Binding-site contacts:
Ligand atom C10 contacts residue GLU63 of chain 15.A at 4.3 Å.
Ligand atom C4 contacts residue TYR28 of chain 12.A at 3.5 Å (hydrophobic).
Ligand atom C2 contacts residue LEU24 of chain 12.A at 4.3 Å (hydrophobic).
Ligand atom C1 contacts residue ARG59 of chain 15.A at 4.5 Å.
Ligand atom C7 contacts residue LEU24 of chain 12.A at 4.2 Å (hydrophobic).
Ligand atom C9 contacts residue ARG59 of chain 15.A at 3.8 Å.
Ligand atom C2 contacts residue DIE1 of chain 15.G at 0.7 Å.
Ligand atom C7 contacts residue TYR28 of chain 15.A at 4.5 Å (hydrophobic).
Ligand atom C6 contacts residue SER27 of chain 12.A at 3.7 Å.
Ligand atom C5 contacts residue TYR28 of chain 12.A at 3.5 Å (hydrophobic).
Ligand atom C10 contacts residue ARG59 of chain 15.A at 3.6 Å.
Ligand atom C10 contacts residue ALA55 of chain 12.A at 4.0 Å (hydrophobic).
Ligand atom C9 contacts residue GLU63 of chain 15.A at 4.3 Å.
Ligand atom C8 contacts residue DIE1 of chain 15.G at 0.5 Å.
Ligand atom C10 contacts residue ARG59 of chain 12.A at 3.9 Å.
Ligand atom C9 contacts residue SER27 of chain 12.A at 3.8 Å.
Ligand atom C7 contacts residue DIE1 of chain 15.G at 1.5 Å.
Ligand atom C10 contacts residue SER27 of chain 12.A at 3.2 Å.
Ligand atom C8 contacts residue LEU24 of chain 12.A at 4.3 Å (hydrophobic).
Ligand atom C3 contacts residue LEU81 of chain 12.A at 3.7 Å (hydrophobic).
Ligand atom C1 contacts residue DIE1 of chain 15.G at 1.2 Å.
Ligand atom C6 contacts residue DIE1 of chain 15.G at 0.5 Å.
Ligand atom O1 contacts residue ARG59 of chain 12.A at 4.0 Å.
Ligand atom C9 contacts residue DIE1 of chain 15.G at 1.5 Å.
Ligand atom C4 contacts residue SER27 of chain 12.A at 4.0 Å.
Ligand atom C8 contacts residue SER27 of chain 15.A at 3.9 Å.
Ligand atom C7 contacts residue LEU81 of chain 12.A at 4.4 Å (hydrophobic).
Ligand atom O1 contacts residue SER27 of chain 15.A at 4.2 Å.
Ligand atom C5 contacts residue SER27 of chain 12.A at 3.4 Å.
Ligand atom C10 contacts residue DIE1 of chain 15.G at 2.8 Å.
Ligand atom C3 contacts residue DIE1 of chain 15.G at 1.7 Å.
Ligand atom C5 contacts residue DIE1 of chain 15.G at 1.3 Å.
Ligand atom C5 contacts residue LEU24 of chain 12.A at 4.3 Å (hydrophobic).
Ligand atom C3 contacts residue LEU81 of chain 15.A at 4.2 Å (hydrophobic).
Ligand atom C3 contacts residue LEU24 of chain 12.A at 3.9 Å (hydrophobic).
Ligand atom O1 contacts residue DIE1 of chain 15.G at 1.3 Å (h-bond).
Ligand atom O1 contacts residue ARG59 of chain 15.A at 3.5 Å.
Ligand atom C4 contacts residue DIE1 of chain 15.G at 1.5 Å.
Ligand atom C4 contacts residue LEU24 of chain 12.A at 3.4 Å (hydrophobic).

Sequence of chain 12.A:
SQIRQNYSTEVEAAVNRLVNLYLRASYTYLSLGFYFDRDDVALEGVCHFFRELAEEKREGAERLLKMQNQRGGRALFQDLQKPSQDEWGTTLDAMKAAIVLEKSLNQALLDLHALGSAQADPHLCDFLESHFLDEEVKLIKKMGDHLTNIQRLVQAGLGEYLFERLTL

The protein below binds the small molecule below.
Small molecule (SMILES): CCc1cccc(CC)c1O

Sequence of chain 15.A:
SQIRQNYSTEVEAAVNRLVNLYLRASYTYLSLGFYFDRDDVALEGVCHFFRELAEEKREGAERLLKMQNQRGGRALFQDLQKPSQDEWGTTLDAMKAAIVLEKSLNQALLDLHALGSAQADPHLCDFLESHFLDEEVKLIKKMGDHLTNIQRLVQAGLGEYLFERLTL